Sequence of chain 2.A:
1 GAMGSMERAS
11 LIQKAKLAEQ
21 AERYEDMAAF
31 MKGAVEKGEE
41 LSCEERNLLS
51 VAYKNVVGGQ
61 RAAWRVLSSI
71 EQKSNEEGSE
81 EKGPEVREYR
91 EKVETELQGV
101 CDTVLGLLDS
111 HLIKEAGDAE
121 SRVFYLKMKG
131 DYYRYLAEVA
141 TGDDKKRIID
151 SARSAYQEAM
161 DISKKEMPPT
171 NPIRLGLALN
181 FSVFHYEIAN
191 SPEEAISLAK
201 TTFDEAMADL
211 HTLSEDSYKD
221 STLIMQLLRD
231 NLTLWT

Sequence of chain 2.B:
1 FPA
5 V

The small molecule below binds the protein below.
Small molecule (SMILES): [H]/N=C(/N)c1cc(-c2cccc(NC(=O)C3(Oc4ccc(Cl)cc4)CCC3)c2)cs1

Binding-site contacts:
Ligand atom C19 contacts residue LEU223 of chain 2.A at 3.9 Å (hydrophobic).
Ligand atom C28 contacts residue ILE224 of chain 2.A at 3.5 Å (hydrophobic).
Ligand atom C22 contacts residue ILE224 of chain 2.A at 4.3 Å (hydrophobic).
Ligand atom S08 contacts residue ASN47 of chain 2.A at 4.1 Å.
Ligand atom C02 contacts residue GLU19 of chain 2.A at 3.5 Å.
Ligand atom C28 contacts residue PRO172 of chain 2.A at 3.7 Å (hydrophobic).
Ligand atom C05 contacts residue ASN47 of chain 2.A at 4.1 Å.
Ligand atom C27 contacts residue GLY176 of chain 2.A at 4.3 Å.
Ligand atom C25 contacts residue PRO172 of chain 2.A at 4.3 Å (hydrophobic).
Ligand atom N01 contacts residue GLU19 of chain 2.A at 2.7 Å (salt-bridge).
Ligand atom C29 contacts residue ASN47 of chain 2.A at 3.9 Å.
Ligand atom N01 contacts residue LEU48 of chain 2.A at 3.4 Å.
Ligand atom C24 contacts residue VAL5 of chain 2.B at 3.8 Å (hydrophobic).
Ligand atom C27 contacts residue ILE224 of chain 2.A at 4.3 Å (hydrophobic).
Ligand atom N03 contacts residue GLU19 of chain 2.A at 2.7 Å (salt-bridge).
Ligand atom C13 contacts residue ASN47 of chain 2.A at 4.4 Å.
Ligand atom CL26 contacts residue LYS127 of chain 2.A at 3.5 Å.
Ligand atom C23 contacts residue VAL5 of chain 2.B at 4.0 Å (hydrophobic).
Ligand atom C28 contacts residue VAL5 of chain 2.B at 4.2 Å (hydrophobic).
Ligand atom C25 contacts residue VAL5 of chain 2.B at 3.9 Å (hydrophobic).
Ligand atom C27 contacts residue ILE173 of chain 2.A at 4.2 Å (hydrophobic).
Ligand atom C06 contacts residue ASN47 of chain 2.A at 3.8 Å.
Ligand atom C07 contacts residue ASN47 of chain 2.A at 3.8 Å.
Ligand atom C27 contacts residue VAL5 of chain 2.B at 4.1 Å (hydrophobic).
Ligand atom C20 contacts residue LEU223 of chain 2.A at 3.4 Å (hydrophobic).
Ligand atom C27 contacts residue PRO172 of chain 2.A at 3.2 Å (hydrophobic).
Ligand atom CL26 contacts residue PHE124 of chain 2.A at 4.0 Å.
Ligand atom CL26 contacts residue ILE173 of chain 2.A at 4.0 Å.
Ligand atom C09 contacts residue ASN47 of chain 2.A at 4.1 Å.
Ligand atom C22 contacts residue VAL5 of chain 2.B at 4.2 Å (hydrophobic).
Ligand atom C18 contacts residue VAL5 of chain 2.B at 4.2 Å (hydrophobic).
Ligand atom C02 contacts residue LEU48 of chain 2.A at 4.3 Å (hydrophobic).
Ligand atom C07 contacts residue GLU44 of chain 2.A at 4.4 Å.
Ligand atom S08 contacts residue GLU44 of chain 2.A at 3.8 Å.
Ligand atom N03 contacts residue VAL51 of chain 2.A at 3.8 Å.
Ligand atom O21 contacts residue ILE224 of chain 2.A at 4.1 Å.
Ligand atom C04 contacts residue ASN47 of chain 2.A at 4.2 Å.